Sequence of chain 32.A:
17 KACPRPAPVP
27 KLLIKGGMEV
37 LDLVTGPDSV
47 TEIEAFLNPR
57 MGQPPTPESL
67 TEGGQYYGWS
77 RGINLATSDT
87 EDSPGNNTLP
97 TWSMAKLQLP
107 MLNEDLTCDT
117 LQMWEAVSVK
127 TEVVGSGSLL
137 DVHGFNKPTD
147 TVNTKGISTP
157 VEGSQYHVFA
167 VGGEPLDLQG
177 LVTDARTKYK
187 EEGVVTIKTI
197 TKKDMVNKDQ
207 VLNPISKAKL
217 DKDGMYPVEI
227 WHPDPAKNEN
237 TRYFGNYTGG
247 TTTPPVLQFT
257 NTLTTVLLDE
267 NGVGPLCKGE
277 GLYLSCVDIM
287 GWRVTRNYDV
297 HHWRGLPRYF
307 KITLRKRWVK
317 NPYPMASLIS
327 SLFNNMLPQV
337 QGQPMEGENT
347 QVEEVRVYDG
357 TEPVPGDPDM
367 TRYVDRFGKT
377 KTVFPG

Binding-site contacts:
Ligand atom C1 contacts residue GLY78 of chain 32.E at 4.0 Å.
Ligand atom O1A contacts residue ARG77 of chain 32.E at 3.1 Å (salt-bridge).
Ligand atom O10 contacts residue THR291 of chain 32.E at 3.8 Å.
Ligand atom O1A contacts residue SER89 of chain 32.E at 3.4 Å (h-bond).
Ligand atom C3 contacts residue VAL296 of chain 32.E at 3.7 Å (hydrophobic).
Ligand atom C4 contacts residue GLY78 of chain 32.E at 3.3 Å.
Ligand atom C7 contacts residue TYR72 of chain 32.E at 3.9 Å (hydrophobic).
Ligand atom C1 contacts residue SER89 of chain 32.E at 4.2 Å.
Ligand atom C3 contacts residue GLY78 of chain 32.E at 4.0 Å.
Ligand atom O4 contacts residue ILE79 of chain 32.E at 3.5 Å (h-bond).
Ligand atom O4 contacts residue HIS298 of chain 32.E at 3.0 Å (h-bond).
Ligand atom C6 contacts residue ASN93 of chain 32.E at 3.4 Å.
Ligand atom O4 contacts residue GLY78 of chain 32.E at 3.0 Å.
Ligand atom O6 contacts residue ASN93 of chain 32.E at 3.5 Å (h-bond).
Ligand atom C4 contacts residue TYR72 of chain 32.E at 3.4 Å (hydrophobic).
Ligand atom O1B contacts residue SER89 of chain 32.E at 4.1 Å.
Ligand atom C1 contacts residue ARG77 of chain 32.E at 3.4 Å.
Ligand atom C8 contacts residue TYR72 of chain 32.E at 4.1 Å (hydrophobic).
Ligand atom C3 contacts residue HIS298 of chain 32.E at 3.8 Å.
Ligand atom C2 contacts residue GLY78 of chain 32.E at 4.1 Å.
Ligand atom O4 contacts residue TYR72 of chain 32.E at 4.2 Å.
Ligand atom O3 contacts residue GLY78 of chain 32.E at 3.6 Å.
Ligand atom O4 contacts residue VAL296 of chain 32.E at 4.0 Å.
Ligand atom C8 contacts residue ARG77 of chain 32.E at 4.2 Å.
Ligand atom O1B contacts residue ASN80 of chain 32.E at 4.2 Å.
Ligand atom O4 contacts residue THR291 of chain 32.E at 3.4 Å.
Ligand atom N5 contacts residue TYR72 of chain 32.E at 3.1 Å (h-bond).
Ligand atom O10 contacts residue ASN293 of chain 32.E at 3.9 Å.
Ligand atom C11 contacts residue ASP85 of chain 32.A at 3.8 Å.
Ligand atom O8 contacts residue TYR72 of chain 32.E at 3.5 Å (h-bond).
Ligand atom C5 contacts residue ASN93 of chain 32.E at 4.1 Å.
Ligand atom O1B contacts residue ARG77 of chain 32.E at 2.8 Å (salt-bridge).
Ligand atom C6 contacts residue TYR72 of chain 32.E at 3.3 Å (hydrophobic).
Ligand atom O1A contacts residue GLY78 of chain 32.E at 3.3 Å (h-bond).
Ligand atom C4 contacts residue HIS298 of chain 32.E at 3.6 Å.
Ligand atom O1B contacts residue TYR72 of chain 32.E at 3.8 Å.
Ligand atom C1 contacts residue TYR72 of chain 32.E at 3.8 Å (hydrophobic).
Ligand atom C3 contacts residue GLY78 of chain 32.E at 4.0 Å.
Ligand atom O1A contacts residue TYR72 of chain 32.E at 3.5 Å.
Ligand atom C5 contacts residue TYR72 of chain 32.E at 3.4 Å (hydrophobic).

Sequence of chain 32.E:
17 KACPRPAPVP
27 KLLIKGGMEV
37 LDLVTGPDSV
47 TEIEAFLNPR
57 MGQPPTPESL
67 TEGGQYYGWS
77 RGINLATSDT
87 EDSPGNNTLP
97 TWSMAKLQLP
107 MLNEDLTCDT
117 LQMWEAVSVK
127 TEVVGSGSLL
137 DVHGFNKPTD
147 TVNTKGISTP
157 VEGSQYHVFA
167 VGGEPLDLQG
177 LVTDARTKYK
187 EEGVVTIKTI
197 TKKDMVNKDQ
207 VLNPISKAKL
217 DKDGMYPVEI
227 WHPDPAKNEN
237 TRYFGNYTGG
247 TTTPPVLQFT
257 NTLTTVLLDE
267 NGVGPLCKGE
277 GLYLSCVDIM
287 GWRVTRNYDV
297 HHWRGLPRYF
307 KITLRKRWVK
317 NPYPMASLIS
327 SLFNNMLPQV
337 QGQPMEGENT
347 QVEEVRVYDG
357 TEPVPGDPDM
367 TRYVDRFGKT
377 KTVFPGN

A protein and the small-molecule ligand that binds it are described below.
Small molecule (SMILES): CC(=O)N[C@@H]1[C@@H](O[C@@H]2O[C@H](CO)[C@H](O)[C@H](O[C@]3(C(=O)O)C[C@H](O)[C@@H](NC(C)=O)[C@H]([C@H](O)[C@H](O)CO)O3)[C@H]2O)[C@H](O)[C@@H](CO[C@]2(C(=O)O)C[C@H](O)[C@@H](NC(C)=O)[C@H]([C@H](O)[C@H](O)CO)O2)O[C@H]1O